This small molecule binds to this protein.
Small molecule (SMILES): O=S(=O)(O)c1cccc2cccc(Nc3ccccc3)c12

Binding-site contacts:
Ligand atom C5 contacts residue LYS145 of chain 1.G at 4.1 Å.
Ligand atom C3 contacts residue PHE65 of chain 1.G at 3.9 Å (hydrophobic).
Ligand atom C16 contacts residue GLY142 of chain 1.G at 4.1 Å.
Ligand atom C14 contacts residue GLU138 of chain 1.G at 3.6 Å.
Ligand atom C8 contacts residue LYS145 of chain 1.G at 3.7 Å.
Ligand atom C7 contacts residue LEU37 of chain 1.G at 3.6 Å (hydrophobic).
Ligand atom C6 contacts residue PHE45 of chain 1.G at 3.6 Å (hydrophobic).
Ligand atom C11 contacts residue VAL97 of chain 1.G at 3.7 Å (hydrophobic).
Ligand atom C6 contacts residue LYS145 of chain 1.G at 4.2 Å.
Ligand atom C13 contacts residue VAL97 of chain 1.G at 4.1 Å (hydrophobic).
Ligand atom C7 contacts residue PHE45 of chain 1.G at 4.2 Å (hydrophobic).
Ligand atom C16 contacts residue VAL97 of chain 1.G at 3.6 Å (hydrophobic).
Ligand atom C5 contacts residue PHE45 of chain 1.G at 3.7 Å (hydrophobic).
Ligand atom C14 contacts residue GLY142 of chain 1.G at 4.0 Å.
Ligand atom O3 contacts residue GLY142 of chain 1.G at 4.0 Å.
Ligand atom C7 contacts residue PHE149 of chain 1.G at 4.1 Å (hydrophobic).
Ligand atom C12 contacts residue VAL97 of chain 1.G at 3.9 Å (hydrophobic).
Ligand atom C10 contacts residue PHE45 of chain 1.G at 4.2 Å (hydrophobic).
Ligand atom C2 contacts residue VAL97 of chain 1.G at 4.0 Å (hydrophobic).
Ligand atom C15 contacts residue VAL97 of chain 1.G at 3.8 Å (hydrophobic).
Ligand atom C4 contacts residue PHE45 of chain 1.G at 4.0 Å (hydrophobic).
Ligand atom C8 contacts residue LEU37 of chain 1.G at 3.9 Å (hydrophobic).
Ligand atom O3 contacts residue TYR107 of chain 1.G at 4.2 Å.
Ligand atom C13 contacts residue GLU138 of chain 1.G at 4.0 Å.
Ligand atom O1 contacts residue MET74 of chain 1.G at 3.6 Å (h-bond).
Ligand atom S contacts residue ARG33 of chain 1.G at 4.0 Å.
Ligand atom C13 contacts residue TYR107 of chain 1.G at 4.0 Å (hydrophobic).
Ligand atom C13 contacts residue LEU92 of chain 1.G at 3.9 Å (hydrophobic).
Ligand atom C4 contacts residue PHE65 of chain 1.G at 4.2 Å (hydrophobic).
Ligand atom C6 contacts residue GLN41 of chain 1.G at 3.9 Å.
Ligand atom O2 contacts residue ALA146 of chain 1.G at 4.1 Å.
Ligand atom N contacts residue MET74 of chain 1.G at 3.9 Å.
Ligand atom C7 contacts residue LYS145 of chain 1.G at 3.5 Å.
Ligand atom C15 contacts residue GLY142 of chain 1.G at 3.7 Å.
Ligand atom C2 contacts residue PHE65 of chain 1.G at 4.2 Å (hydrophobic).
Ligand atom C8 contacts residue ARG33 of chain 1.G at 4.1 Å.
Ligand atom C12 contacts residue LEU92 of chain 1.G at 3.9 Å (hydrophobic).
Ligand atom O2 contacts residue ARG33 of chain 1.G at 2.6 Å (salt-bridge).
Ligand atom C14 contacts residue VAL97 of chain 1.G at 4.0 Å (hydrophobic).
Ligand atom C12 contacts residue TYR107 of chain 1.G at 3.9 Å (hydrophobic).

Sequence of chain 1.G:
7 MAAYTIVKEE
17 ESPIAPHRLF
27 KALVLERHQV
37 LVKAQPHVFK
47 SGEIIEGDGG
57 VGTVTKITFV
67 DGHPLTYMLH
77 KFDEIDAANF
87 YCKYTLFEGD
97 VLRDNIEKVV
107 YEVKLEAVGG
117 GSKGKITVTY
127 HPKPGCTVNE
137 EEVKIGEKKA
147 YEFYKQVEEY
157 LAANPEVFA